Binding-site contacts:
Ligand atom C1 contacts residue GLN1067 of chain 1.C at 3.5 Å.
Ligand atom O7 contacts residue GLN1067 of chain 1.C at 3.6 Å (h-bond).
Ligand atom O5 contacts residue ASN713 of chain 1.C at 2.3 Å (h-bond).
Ligand atom C8 contacts residue GLN922 of chain 1.C at 4.4 Å.
Ligand atom O5 contacts residue GLN1067 of chain 1.C at 3.4 Å (h-bond).
Ligand atom O6 contacts residue GLN922 of chain 1.C at 2.8 Å (h-bond).
Ligand atom N2 contacts residue ASN713 of chain 1.C at 2.9 Å (h-bond).
Ligand atom C5 contacts residue LEU918 of chain 1.C at 3.9 Å (hydrophobic).
Ligand atom O7 contacts residue LEU918 of chain 1.C at 3.4 Å.
Ligand atom C8 contacts residue LEU918 of chain 1.C at 4.2 Å (hydrophobic).
Ligand atom C5 contacts residue ASN713 of chain 1.C at 3.6 Å.
Ligand atom C6 contacts residue LEU918 of chain 1.C at 4.3 Å (hydrophobic).
Ligand atom O6 contacts residue PHE714 of chain 1.C at 4.1 Å.
Ligand atom O7 contacts residue ASN713 of chain 1.C at 3.1 Å (h-bond).
Ligand atom C2 contacts residue GLN1067 of chain 1.C at 3.9 Å.
Ligand atom O4 contacts residue LEU918 of chain 1.C at 4.0 Å.
Ligand atom C7 contacts residue LEU918 of chain 1.C at 3.9 Å (hydrophobic).
Ligand atom C8 contacts residue ASN713 of chain 1.C at 4.4 Å.
Ligand atom C1 contacts residue LEU918 of chain 1.C at 4.3 Å (hydrophobic).
Ligand atom C1 contacts residue ASN713 of chain 1.C at 1.4 Å.
Ligand atom C2 contacts residue ASN713 of chain 1.C at 2.4 Å.
Ligand atom C6 contacts residue GLN922 of chain 1.C at 3.7 Å.
Ligand atom C7 contacts residue ASN713 of chain 1.C at 3.2 Å.
Ligand atom C5 contacts residue GLN922 of chain 1.C at 4.1 Å.
Ligand atom C4 contacts residue ASN713 of chain 1.C at 4.2 Å.
Ligand atom C3 contacts residue ASN713 of chain 1.C at 3.8 Å.
Ligand atom C4 contacts residue LEU918 of chain 1.C at 4.5 Å (hydrophobic).

A small-molecule ligand and the protein it binds are described below.
Small molecule (SMILES): CC(=O)N[C@H]1[C@H](O[C@H]2[C@H](O)[C@@H](NC(C)=O)CO[C@@H]2CO)O[C@H](CO)[C@@H](O)[C@@H]1O

Sequence of chain 1.C:
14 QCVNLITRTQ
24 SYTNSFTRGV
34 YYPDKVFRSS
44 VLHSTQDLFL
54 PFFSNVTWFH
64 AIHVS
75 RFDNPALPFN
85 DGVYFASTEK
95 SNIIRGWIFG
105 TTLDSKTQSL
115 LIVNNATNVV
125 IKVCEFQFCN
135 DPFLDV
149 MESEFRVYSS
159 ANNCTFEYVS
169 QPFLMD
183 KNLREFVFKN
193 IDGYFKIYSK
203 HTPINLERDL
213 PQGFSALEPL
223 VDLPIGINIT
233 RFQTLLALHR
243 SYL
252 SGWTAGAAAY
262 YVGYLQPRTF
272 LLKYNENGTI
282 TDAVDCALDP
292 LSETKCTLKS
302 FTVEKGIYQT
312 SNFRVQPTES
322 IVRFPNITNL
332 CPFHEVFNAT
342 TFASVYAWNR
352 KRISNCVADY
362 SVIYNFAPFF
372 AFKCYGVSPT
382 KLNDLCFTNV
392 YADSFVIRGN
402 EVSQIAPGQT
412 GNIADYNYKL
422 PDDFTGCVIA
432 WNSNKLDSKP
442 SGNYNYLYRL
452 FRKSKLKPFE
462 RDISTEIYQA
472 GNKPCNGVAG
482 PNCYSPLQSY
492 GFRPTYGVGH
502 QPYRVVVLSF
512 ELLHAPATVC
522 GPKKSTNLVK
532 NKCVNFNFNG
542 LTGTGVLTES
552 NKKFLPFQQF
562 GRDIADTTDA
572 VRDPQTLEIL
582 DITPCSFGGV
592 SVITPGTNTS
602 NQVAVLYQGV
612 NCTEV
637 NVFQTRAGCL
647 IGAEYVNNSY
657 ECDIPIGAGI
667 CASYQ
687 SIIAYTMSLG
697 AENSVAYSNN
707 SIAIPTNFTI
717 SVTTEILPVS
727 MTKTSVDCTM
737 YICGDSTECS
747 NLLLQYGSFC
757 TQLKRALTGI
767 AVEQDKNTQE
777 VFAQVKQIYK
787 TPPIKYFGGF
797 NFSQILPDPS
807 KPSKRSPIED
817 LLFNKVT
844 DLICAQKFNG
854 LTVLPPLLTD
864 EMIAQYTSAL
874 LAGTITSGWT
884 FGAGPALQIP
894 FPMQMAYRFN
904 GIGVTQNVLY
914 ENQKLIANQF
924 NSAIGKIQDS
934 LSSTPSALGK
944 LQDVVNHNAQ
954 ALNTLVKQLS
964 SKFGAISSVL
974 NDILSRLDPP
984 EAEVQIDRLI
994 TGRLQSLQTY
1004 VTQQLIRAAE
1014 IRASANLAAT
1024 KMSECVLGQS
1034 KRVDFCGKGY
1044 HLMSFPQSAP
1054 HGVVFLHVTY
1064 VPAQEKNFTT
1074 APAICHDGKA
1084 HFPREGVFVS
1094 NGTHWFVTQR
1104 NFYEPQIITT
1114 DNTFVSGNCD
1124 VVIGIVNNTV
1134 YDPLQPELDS